Sequence of chain 1.A:
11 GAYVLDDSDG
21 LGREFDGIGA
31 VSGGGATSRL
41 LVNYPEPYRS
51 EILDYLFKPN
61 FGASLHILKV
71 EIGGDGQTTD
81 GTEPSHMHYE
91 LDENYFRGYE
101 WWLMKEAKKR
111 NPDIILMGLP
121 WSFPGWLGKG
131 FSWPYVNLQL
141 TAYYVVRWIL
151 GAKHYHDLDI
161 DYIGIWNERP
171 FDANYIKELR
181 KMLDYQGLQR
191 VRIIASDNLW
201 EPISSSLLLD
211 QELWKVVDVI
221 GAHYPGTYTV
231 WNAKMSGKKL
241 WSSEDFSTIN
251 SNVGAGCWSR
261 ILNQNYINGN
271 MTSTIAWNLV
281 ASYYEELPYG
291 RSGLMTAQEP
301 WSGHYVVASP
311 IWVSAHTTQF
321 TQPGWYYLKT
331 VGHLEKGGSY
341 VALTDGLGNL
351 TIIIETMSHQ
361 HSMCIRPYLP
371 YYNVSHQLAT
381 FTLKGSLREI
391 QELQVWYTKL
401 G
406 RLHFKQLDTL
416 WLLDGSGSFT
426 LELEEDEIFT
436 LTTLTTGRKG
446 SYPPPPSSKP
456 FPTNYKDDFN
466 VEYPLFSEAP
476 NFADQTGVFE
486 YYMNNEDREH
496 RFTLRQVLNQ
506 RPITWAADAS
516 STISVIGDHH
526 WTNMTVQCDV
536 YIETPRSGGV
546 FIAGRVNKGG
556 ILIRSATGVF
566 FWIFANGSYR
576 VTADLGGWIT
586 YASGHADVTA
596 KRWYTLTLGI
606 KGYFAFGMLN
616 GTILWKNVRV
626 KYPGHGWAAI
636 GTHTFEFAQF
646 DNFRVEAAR

Binding-site contacts:
Ligand atom C7 contacts residue ASN349 of chain 1.A at 3.4 Å.
Ligand atom C8 contacts residue GLY348 of chain 1.A at 3.9 Å.
Ligand atom O6 contacts residue LEU347 of chain 1.A at 4.5 Å.
Ligand atom O7 contacts residue ASN349 of chain 1.A at 3.2 Å (h-bond).
Ligand atom C7 contacts residue LEU347 of chain 1.A at 4.0 Å (hydrophobic).
Ligand atom C4 contacts residue ASN349 of chain 1.A at 4.2 Å.
Ligand atom O3 contacts residue LEU347 of chain 1.A at 4.5 Å.
Ligand atom C2 contacts residue ASP345 of chain 1.A at 4.0 Å.
Ligand atom C8 contacts residue ASN349 of chain 1.A at 4.1 Å.
Ligand atom C1 contacts residue ASN349 of chain 1.A at 1.4 Å.
Ligand atom O5 contacts residue LEU439 of chain 1.A at 3.9 Å.
Ligand atom C1 contacts residue ASP345 of chain 1.A at 3.6 Å.
Ligand atom N2 contacts residue LEU347 of chain 1.A at 3.1 Å (h-bond).
Ligand atom C8 contacts residue LEU347 of chain 1.A at 3.8 Å (hydrophobic).
Ligand atom N2 contacts residue ASN349 of chain 1.A at 2.9 Å (h-bond).
Ligand atom O5 contacts residue ASN349 of chain 1.A at 2.3 Å (h-bond).
Ligand atom C2 contacts residue ASN349 of chain 1.A at 2.4 Å.
Ligand atom C3 contacts residue ASN349 of chain 1.A at 3.8 Å.
Ligand atom C2 contacts residue LEU347 of chain 1.A at 3.9 Å (hydrophobic).
Ligand atom O5 contacts residue ASP345 of chain 1.A at 3.6 Å.
Ligand atom C7 contacts residue GLY348 of chain 1.A at 4.4 Å.
Ligand atom C1 contacts residue LEU439 of chain 1.A at 4.1 Å (hydrophobic).
Ligand atom N2 contacts residue GLY348 of chain 1.A at 4.3 Å.
Ligand atom C5 contacts residue ASN349 of chain 1.A at 3.6 Å.

This small molecule binds to this protein.
Small molecule (SMILES): CC(=O)N[C@H]1[C@H](O[C@H]2[C@H](O)[C@@H](NC(C)=O)CO[C@@H]2CO)O[C@H](CO)[C@@H](O)[C@@H]1O